A protein and the small-molecule ligand that binds it are described below.
Small molecule (SMILES): CC(=O)N[C@H]1[C@H](O[C@H]2[C@H](O)[C@@H](NC(C)=O)CO[C@@H]2CO)O[C@H](CO)[C@@H](O)[C@@H]1O

Sequence of chain 1.B:
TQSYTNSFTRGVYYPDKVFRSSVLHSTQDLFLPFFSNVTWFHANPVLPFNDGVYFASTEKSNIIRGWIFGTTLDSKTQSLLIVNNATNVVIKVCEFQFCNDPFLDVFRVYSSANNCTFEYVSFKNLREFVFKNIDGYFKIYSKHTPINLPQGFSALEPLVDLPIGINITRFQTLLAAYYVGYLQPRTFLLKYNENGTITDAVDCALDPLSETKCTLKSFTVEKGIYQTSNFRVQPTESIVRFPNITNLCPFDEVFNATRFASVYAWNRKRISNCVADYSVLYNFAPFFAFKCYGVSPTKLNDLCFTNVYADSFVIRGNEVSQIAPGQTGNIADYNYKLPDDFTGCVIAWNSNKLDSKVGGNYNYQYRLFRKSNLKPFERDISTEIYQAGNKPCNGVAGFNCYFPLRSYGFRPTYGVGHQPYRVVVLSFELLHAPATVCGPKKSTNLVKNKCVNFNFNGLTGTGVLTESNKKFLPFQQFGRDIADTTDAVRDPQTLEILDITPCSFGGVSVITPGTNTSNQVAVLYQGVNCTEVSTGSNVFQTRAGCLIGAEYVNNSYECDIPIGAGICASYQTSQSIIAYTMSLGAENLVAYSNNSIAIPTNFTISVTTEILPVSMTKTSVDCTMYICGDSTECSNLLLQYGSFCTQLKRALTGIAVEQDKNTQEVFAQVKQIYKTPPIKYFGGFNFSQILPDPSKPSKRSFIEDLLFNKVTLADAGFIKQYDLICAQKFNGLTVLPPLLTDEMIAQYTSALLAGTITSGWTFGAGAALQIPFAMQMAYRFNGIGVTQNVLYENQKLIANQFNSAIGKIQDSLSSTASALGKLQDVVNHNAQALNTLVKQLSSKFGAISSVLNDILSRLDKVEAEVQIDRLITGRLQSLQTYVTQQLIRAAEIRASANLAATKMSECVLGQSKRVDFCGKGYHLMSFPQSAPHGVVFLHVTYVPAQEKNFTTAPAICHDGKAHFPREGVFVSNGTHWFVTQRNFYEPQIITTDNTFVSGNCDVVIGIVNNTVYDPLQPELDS

Binding-site contacts:
Ligand atom C7 contacts residue THR1097 of chain 1.B at 4.5 Å.
Ligand atom C1 contacts residue THR1097 of chain 1.B at 3.9 Å.
Ligand atom N2 contacts residue THR1097 of chain 1.B at 3.5 Å (h-bond).
Ligand atom O7 contacts residue HIS1098 of chain 1.B at 2.9 Å (h-bond).
Ligand atom C1 contacts residue ASN1095 of chain 1.B at 1.4 Å.
Ligand atom C3 contacts residue THR1097 of chain 1.B at 3.8 Å.
Ligand atom C7 contacts residue HIS1098 of chain 1.B at 3.6 Å.
Ligand atom C4 contacts residue ASN1095 of chain 1.B at 4.2 Å.
Ligand atom C1 contacts residue HIS1098 of chain 1.B at 4.2 Å.
Ligand atom O4 contacts residue HIS1098 of chain 1.B at 3.8 Å.
Ligand atom C3 contacts residue ASN1095 of chain 1.B at 3.8 Å.
Ligand atom C2 contacts residue ASN1095 of chain 1.B at 2.5 Å.
Ligand atom C5 contacts residue PHE1100 of chain 1.B at 4.1 Å (hydrophobic).
Ligand atom C5 contacts residue ASN1095 of chain 1.B at 3.7 Å.
Ligand atom C5 contacts residue HIS1098 of chain 1.B at 3.8 Å.
Ligand atom O7 contacts residue ASN1095 of chain 1.B at 3.0 Å (h-bond).
Ligand atom C4 contacts residue HIS1098 of chain 1.B at 4.2 Å.
Ligand atom C8 contacts residue HIS1098 of chain 1.B at 3.9 Å.
Ligand atom O5 contacts residue ASN1095 of chain 1.B at 2.4 Å (h-bond).
Ligand atom C6 contacts residue PHE1100 of chain 1.B at 3.7 Å (hydrophobic).
Ligand atom C7 contacts residue ASN1095 of chain 1.B at 3.1 Å.
Ligand atom N2 contacts residue ASN1095 of chain 1.B at 2.9 Å (h-bond).
Ligand atom C2 contacts residue THR1097 of chain 1.B at 3.9 Å.
Ligand atom O5 contacts residue HIS1098 of chain 1.B at 4.4 Å.
Ligand atom C8 contacts residue ASN1095 of chain 1.B at 3.4 Å.
Ligand atom C3 contacts residue HIS1098 of chain 1.B at 4.0 Å.
Ligand atom O5 contacts residue PHE1100 of chain 1.B at 3.9 Å.